Sequence of chain 1.B:
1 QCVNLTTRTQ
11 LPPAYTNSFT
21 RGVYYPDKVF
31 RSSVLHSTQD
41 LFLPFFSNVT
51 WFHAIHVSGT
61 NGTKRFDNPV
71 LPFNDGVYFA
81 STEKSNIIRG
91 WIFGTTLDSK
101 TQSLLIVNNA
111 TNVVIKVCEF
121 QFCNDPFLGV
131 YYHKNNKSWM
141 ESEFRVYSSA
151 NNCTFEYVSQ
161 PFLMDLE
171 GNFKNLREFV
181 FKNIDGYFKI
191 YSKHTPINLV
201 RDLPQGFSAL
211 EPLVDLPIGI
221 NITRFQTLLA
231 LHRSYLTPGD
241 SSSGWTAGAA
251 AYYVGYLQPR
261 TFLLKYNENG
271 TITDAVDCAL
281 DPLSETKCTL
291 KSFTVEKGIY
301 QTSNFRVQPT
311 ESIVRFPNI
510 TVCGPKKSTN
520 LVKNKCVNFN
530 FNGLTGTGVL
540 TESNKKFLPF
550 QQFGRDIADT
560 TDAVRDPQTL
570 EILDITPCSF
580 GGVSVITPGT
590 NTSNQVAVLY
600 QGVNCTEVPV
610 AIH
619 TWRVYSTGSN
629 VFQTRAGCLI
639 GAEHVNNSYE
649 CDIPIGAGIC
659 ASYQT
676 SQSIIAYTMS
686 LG

Binding-site contacts:
Ligand atom C5 contacts residue ASN590 of chain 1.B at 3.6 Å.
Ligand atom O7 contacts residue ASN590 of chain 1.B at 3.8 Å.
Ligand atom C1 contacts residue ASN590 of chain 1.B at 1.4 Å.
Ligand atom C7 contacts residue ASN590 of chain 1.B at 3.0 Å.
Ligand atom C7 contacts residue THR591 of chain 1.B at 3.7 Å.
Ligand atom C2 contacts residue ASN590 of chain 1.B at 2.5 Å.
Ligand atom O7 contacts residue THR591 of chain 1.B at 3.3 Å (h-bond).
Ligand atom C3 contacts residue ASN590 of chain 1.B at 3.9 Å.
Ligand atom O6 contacts residue ASN590 of chain 1.B at 4.4 Å.
Ligand atom C4 contacts residue ASN590 of chain 1.B at 4.2 Å.
Ligand atom N2 contacts residue ASN590 of chain 1.B at 2.5 Å (h-bond).
Ligand atom O5 contacts residue ASN590 of chain 1.B at 2.3 Å (h-bond).
Ligand atom C8 contacts residue ASN590 of chain 1.B at 3.5 Å.
Ligand atom C8 contacts residue THR591 of chain 1.B at 4.1 Å.

A small-molecule ligand and the protein it binds are described below.
Small molecule (SMILES): CC(=O)N[C@@H]1[C@@H](O)[C@H](O)[C@@H](CO)O[C@H]1O